A protein and the small-molecule ligand that binds it are described below.
Small molecule (SMILES): CC(=O)N[C@@H]1[C@@H](O)[C@H](O)[C@@H](CO)O[C@H]1O

Sequence of chain 1.A:
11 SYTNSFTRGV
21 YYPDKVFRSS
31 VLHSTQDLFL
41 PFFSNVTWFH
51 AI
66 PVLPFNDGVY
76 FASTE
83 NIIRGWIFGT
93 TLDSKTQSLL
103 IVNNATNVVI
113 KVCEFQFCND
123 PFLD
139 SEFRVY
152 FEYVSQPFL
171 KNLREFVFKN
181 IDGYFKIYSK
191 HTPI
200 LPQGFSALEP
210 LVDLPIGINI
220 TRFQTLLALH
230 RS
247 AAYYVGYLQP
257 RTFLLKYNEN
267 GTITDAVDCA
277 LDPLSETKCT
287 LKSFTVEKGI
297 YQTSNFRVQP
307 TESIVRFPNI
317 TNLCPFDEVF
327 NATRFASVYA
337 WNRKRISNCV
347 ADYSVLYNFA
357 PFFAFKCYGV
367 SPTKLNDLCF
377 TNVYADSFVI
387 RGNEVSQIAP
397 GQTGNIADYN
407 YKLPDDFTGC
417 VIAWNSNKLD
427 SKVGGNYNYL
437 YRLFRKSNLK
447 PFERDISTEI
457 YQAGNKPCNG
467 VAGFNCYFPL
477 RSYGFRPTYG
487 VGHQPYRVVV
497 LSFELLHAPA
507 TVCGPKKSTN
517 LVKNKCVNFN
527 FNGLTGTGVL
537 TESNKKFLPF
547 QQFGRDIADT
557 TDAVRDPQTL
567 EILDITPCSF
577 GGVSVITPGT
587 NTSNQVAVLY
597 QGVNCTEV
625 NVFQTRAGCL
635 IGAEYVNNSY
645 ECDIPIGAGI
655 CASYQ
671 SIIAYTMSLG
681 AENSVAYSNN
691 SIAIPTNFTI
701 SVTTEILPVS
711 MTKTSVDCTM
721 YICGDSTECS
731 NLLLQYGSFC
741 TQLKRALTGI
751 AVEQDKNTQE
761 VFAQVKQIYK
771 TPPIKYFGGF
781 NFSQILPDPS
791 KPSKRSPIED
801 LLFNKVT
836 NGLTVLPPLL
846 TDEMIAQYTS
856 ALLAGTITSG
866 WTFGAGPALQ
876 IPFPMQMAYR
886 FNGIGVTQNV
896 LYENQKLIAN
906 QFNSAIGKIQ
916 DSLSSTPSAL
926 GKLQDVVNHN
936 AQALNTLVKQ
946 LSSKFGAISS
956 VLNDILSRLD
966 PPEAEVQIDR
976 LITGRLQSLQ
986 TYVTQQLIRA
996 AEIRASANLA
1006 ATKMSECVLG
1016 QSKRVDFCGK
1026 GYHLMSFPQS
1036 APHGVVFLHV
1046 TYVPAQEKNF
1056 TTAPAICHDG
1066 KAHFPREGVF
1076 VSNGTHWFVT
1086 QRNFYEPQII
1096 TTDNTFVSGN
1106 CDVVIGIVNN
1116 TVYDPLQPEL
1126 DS

Binding-site contacts:
Ligand atom O7 contacts residue ASN899 of chain 1.A at 4.5 Å.
Ligand atom C3 contacts residue ASN697 of chain 1.A at 3.8 Å.
Ligand atom O5 contacts residue GLN1051 of chain 1.A at 4.5 Å.
Ligand atom O7 contacts residue ASN697 of chain 1.A at 3.4 Å (h-bond).
Ligand atom O3 contacts residue LEU902 of chain 1.A at 4.5 Å.
Ligand atom C7 contacts residue ASN697 of chain 1.A at 3.5 Å.
Ligand atom O6 contacts residue THR699 of chain 1.A at 3.8 Å.
Ligand atom C2 contacts residue ASN697 of chain 1.A at 2.5 Å.
Ligand atom N2 contacts residue ASN697 of chain 1.A at 2.9 Å (h-bond).
Ligand atom C6 contacts residue GLN906 of chain 1.A at 3.5 Å.
Ligand atom O7 contacts residue LEU902 of chain 1.A at 4.0 Å.
Ligand atom O4 contacts residue LEU902 of chain 1.A at 3.5 Å.
Ligand atom O6 contacts residue GLN906 of chain 1.A at 3.3 Å (h-bond).
Ligand atom C5 contacts residue ASN697 of chain 1.A at 3.7 Å.
Ligand atom C5 contacts residue LEU902 of chain 1.A at 4.3 Å (hydrophobic).
Ligand atom C4 contacts residue LEU902 of chain 1.A at 4.1 Å (hydrophobic).
Ligand atom C1 contacts residue ASN697 of chain 1.A at 1.4 Å.
Ligand atom O5 contacts residue ASN697 of chain 1.A at 2.4 Å (h-bond).
Ligand atom C5 contacts residue GLN906 of chain 1.A at 3.9 Å.
Ligand atom C1 contacts residue GLN1051 of chain 1.A at 4.3 Å.
Ligand atom O5 contacts residue GLN906 of chain 1.A at 4.3 Å.
Ligand atom C3 contacts residue LEU902 of chain 1.A at 3.9 Å (hydrophobic).
Ligand atom C4 contacts residue ASN697 of chain 1.A at 4.2 Å.